A small-molecule ligand and the protein it binds are described below.
Small molecule (SMILES): CCO/N=C/c1ccc(OCCCCCN2CCN(c3ccncc3)C2=O)cc1

Sequence of chain 48.C:
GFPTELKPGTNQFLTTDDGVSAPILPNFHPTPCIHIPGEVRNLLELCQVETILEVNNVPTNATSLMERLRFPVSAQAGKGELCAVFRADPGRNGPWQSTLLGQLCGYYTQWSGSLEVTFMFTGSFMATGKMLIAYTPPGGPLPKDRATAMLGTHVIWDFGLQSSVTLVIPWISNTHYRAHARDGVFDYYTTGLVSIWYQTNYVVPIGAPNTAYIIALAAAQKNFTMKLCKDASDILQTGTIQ

Sequence of chain 47.A:
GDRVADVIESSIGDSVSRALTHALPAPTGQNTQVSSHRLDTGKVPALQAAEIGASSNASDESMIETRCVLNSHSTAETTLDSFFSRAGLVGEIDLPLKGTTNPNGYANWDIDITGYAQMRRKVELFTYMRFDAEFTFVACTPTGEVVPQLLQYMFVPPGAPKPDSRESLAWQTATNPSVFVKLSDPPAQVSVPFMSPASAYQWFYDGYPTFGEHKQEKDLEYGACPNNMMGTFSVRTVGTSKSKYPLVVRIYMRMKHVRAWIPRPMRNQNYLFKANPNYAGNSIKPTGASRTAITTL

Binding-site contacts:
Ligand atom CAS contacts residue ASN228 of chain 47.A at 3.7 Å.
Ligand atom OAW contacts residue ILE111 of chain 47.A at 3.9 Å.
Ligand atom CAL contacts residue PHE155 of chain 47.A at 3.7 Å (hydrophobic).
Ligand atom CAK contacts residue PHE135 of chain 47.A at 3.6 Å (hydrophobic).
Ligand atom NBC contacts residue TRP203 of chain 47.A at 3.2 Å.
Ligand atom CAF contacts residue TRP203 of chain 47.A at 3.8 Å (hydrophobic).
Ligand atom CAD contacts residue THR114 of chain 47.A at 3.6 Å.
Ligand atom CAP contacts residue PHE135 of chain 47.A at 3.6 Å (hydrophobic).
Ligand atom CAA contacts residue PRO177 of chain 47.A at 3.3 Å (hydrophobic).
Ligand atom OAW contacts residue MET195 of chain 47.A at 3.3 Å.
Ligand atom CAA contacts residue VAL179 of chain 47.A at 3.3 Å (hydrophobic).
Ligand atom CAG contacts residue TRP203 of chain 47.A at 3.6 Å (hydrophobic).
Ligand atom CAF contacts residue ASP112 of chain 47.A at 3.6 Å.
Ligand atom CAC contacts residue PHE233 of chain 47.A at 3.9 Å (hydrophobic).
Ligand atom CAD contacts residue ASP112 of chain 47.A at 3.7 Å.
Ligand atom CAE contacts residue ASN228 of chain 47.A at 3.4 Å.
Ligand atom CBA contacts residue TRP203 of chain 47.A at 3.3 Å (hydrophobic).
Ligand atom CAG contacts residue ASN228 of chain 47.A at 3.2 Å.
Ligand atom CAC contacts residue PHE137 of chain 47.A at 3.8 Å (hydrophobic).
Ligand atom CAH contacts residue PHE155 of chain 47.A at 3.7 Å (hydrophobic).
Ligand atom CAA contacts residue TYR153 of chain 47.A at 3.7 Å (hydrophobic).
Ligand atom CAA contacts residue SER178 of chain 47.A at 3.5 Å.
Ligand atom CAS contacts residue TRP203 of chain 47.A at 3.5 Å (hydrophobic).
Ligand atom CAR contacts residue TYR201 of chain 47.A at 3.5 Å (hydrophobic).
Ligand atom OAB contacts residue TRP203 of chain 47.A at 3.8 Å.
Ligand atom CAS contacts residue TYR201 of chain 47.A at 3.7 Å (hydrophobic).
Ligand atom CAX contacts residue TRP203 of chain 47.A at 3.5 Å (hydrophobic).
Ligand atom CAG contacts residue GLN202 of chain 47.A at 3.5 Å.
Ligand atom CAL contacts residue PRO177 of chain 47.A at 3.7 Å (hydrophobic).
Ligand atom CAE contacts residue GLN202 of chain 47.A at 3.4 Å.
Ligand atom CAP contacts residue ILE111 of chain 47.A at 3.6 Å (hydrophobic).
Ligand atom CBA contacts residue ASN228 of chain 47.A at 3.8 Å.
Ligand atom CAJ contacts residue PHE155 of chain 47.A at 3.8 Å (hydrophobic).
Ligand atom NAT contacts residue PHE155 of chain 47.A at 3.9 Å.
Ligand atom CAI contacts residue VAL192 of chain 47.A at 3.9 Å (hydrophobic).
Ligand atom CAN contacts residue ILE111 of chain 47.A at 3.8 Å (hydrophobic).
Ligand atom CAI contacts residue PHE135 of chain 47.A at 3.7 Å (hydrophobic).
Ligand atom OAB contacts residue ASP112 of chain 47.A at 3.6 Å.
Ligand atom NBB contacts residue TRP203 of chain 47.A at 3.9 Å.
Ligand atom OAB contacts residue ILE113 of chain 47.A at 3.2 Å (h-bond).

Sequence of chain 47.C:
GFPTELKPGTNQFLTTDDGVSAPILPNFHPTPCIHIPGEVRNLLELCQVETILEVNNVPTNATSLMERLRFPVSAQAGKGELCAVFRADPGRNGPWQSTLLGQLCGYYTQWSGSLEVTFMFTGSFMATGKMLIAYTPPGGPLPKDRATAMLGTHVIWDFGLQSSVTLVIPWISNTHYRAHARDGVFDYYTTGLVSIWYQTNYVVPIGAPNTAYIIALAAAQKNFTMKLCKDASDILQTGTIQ